Sequence of chain 1.F:
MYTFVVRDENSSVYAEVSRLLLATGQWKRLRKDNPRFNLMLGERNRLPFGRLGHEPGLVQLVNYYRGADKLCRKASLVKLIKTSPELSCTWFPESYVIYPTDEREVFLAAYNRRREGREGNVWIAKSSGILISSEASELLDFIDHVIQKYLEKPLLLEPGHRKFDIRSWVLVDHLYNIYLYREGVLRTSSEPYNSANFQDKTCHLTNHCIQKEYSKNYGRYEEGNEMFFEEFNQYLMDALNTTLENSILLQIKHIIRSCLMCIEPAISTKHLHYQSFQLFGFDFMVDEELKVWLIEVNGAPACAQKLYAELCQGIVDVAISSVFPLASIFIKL

Binding-site contacts:
Ligand atom O3' contacts residue THR241 of chain 1.F at 3.2 Å.
Ligand atom O1G contacts residue ASP318 of chain 1.F at 2.6 Å (salt-bridge).
Ligand atom PG contacts residue GLU331 of chain 1.F at 3.2 Å.
Ligand atom C4' contacts residue ASN242 of chain 1.F at 3.7 Å.
Ligand atom C8 contacts residue LYS150 of chain 1.F at 3.4 Å.
Ligand atom O2G contacts residue ARG202 of chain 1.F at 3.6 Å.
Ligand atom O3' contacts residue ASP200 of chain 1.F at 2.8 Å (salt-bridge).
Ligand atom O1B contacts residue LYS74 of chain 1.F at 2.9 Å (salt-bridge).
Ligand atom C2' contacts residue THR241 of chain 1.F at 3.6 Å.
Ligand atom O3G contacts residue ASN333 of chain 1.F at 2.6 Å (h-bond).
Ligand atom C2 contacts residue LYS198 of chain 1.F at 3.5 Å.
Ligand atom N3 contacts residue TYR185 of chain 1.F at 3.6 Å.
Ligand atom O2G contacts residue ASP318 of chain 1.F at 3.5 Å (salt-bridge).
Ligand atom O2A contacts residue LYS74 of chain 1.F at 3.0 Å (salt-bridge).
Ligand atom N7 contacts residue LYS150 of chain 1.F at 3.0 Å (salt-bridge).
Ligand atom N3 contacts residue LYS198 of chain 1.F at 3.0 Å (salt-bridge).
Ligand atom O1G contacts residue GLU331 of chain 1.F at 2.5 Å (salt-bridge).
Ligand atom C8 contacts residue ILE148 of chain 1.F at 3.7 Å (hydrophobic).
Ligand atom C2 contacts residue LEU186 of chain 1.F at 3.7 Å (hydrophobic).
Ligand atom C3B contacts residue ASN242 of chain 1.F at 3.0 Å.
Ligand atom O3G contacts residue MG1 of chain 1.V at 2.3 Å.
Ligand atom C2 contacts residue TYR185 of chain 1.F at 3.7 Å (hydrophobic).
Ligand atom O1B contacts residue GLU331 of chain 1.F at 3.2 Å (salt-bridge).
Ligand atom O2B contacts residue ASN242 of chain 1.F at 3.4 Å (h-bond).
Ligand atom N6 contacts residue GLN183 of chain 1.F at 2.8 Å (h-bond).
Ligand atom C5' contacts residue ASN242 of chain 1.F at 3.7 Å.
Ligand atom N1 contacts residue LEU186 of chain 1.F at 3.0 Å (h-bond).
Ligand atom O3G contacts residue GLU331 of chain 1.F at 2.8 Å (salt-bridge).
Ligand atom O1B contacts residue MG1 of chain 1.V at 3.2 Å.
Ligand atom O2' contacts residue THR241 of chain 1.F at 2.3 Å (h-bond).
Ligand atom N7 contacts residue GLN183 of chain 1.F at 3.5 Å (h-bond).
Ligand atom O2G contacts residue ARG222 of chain 1.F at 3.1 Å (salt-bridge).
Ligand atom PG contacts residue ASP318 of chain 1.F at 3.5 Å.
Ligand atom O2' contacts residue HIS239 of chain 1.F at 3.7 Å.
Ligand atom N6 contacts residue LYS184 of chain 1.F at 2.9 Å (salt-bridge).
Ligand atom O1G contacts residue MG1 of chain 1.V at 3.6 Å.
Ligand atom PB contacts residue ASN242 of chain 1.F at 3.7 Å.
Ligand atom O1A contacts residue ILE330 of chain 1.F at 3.5 Å.
Ligand atom O1A contacts residue GLU331 of chain 1.F at 3.7 Å.
Ligand atom PG contacts residue MG1 of chain 1.V at 3.5 Å.

The small molecule below binds the protein below.
Small molecule (SMILES): Nc1ncnc2c1ncn2[C@@H]1O[C@H](CO[P](=O)(O)O[P](=O)(O)CP(=O)(O)O)[C@@H](O)[C@H]1O